Binding-site contacts:
Ligand atom C14 contacts residue GLU113 of chain 1.B at 3.6 Å.
Ligand atom C18 contacts residue GLY121 of chain 1.B at 3.7 Å.
Ligand atom C19 contacts residue TYR191 of chain 1.B at 3.6 Å (hydrophobic).
Ligand atom C13 contacts residue CYS187 of chain 1.B at 3.8 Å (hydrophobic).
Ligand atom C18 contacts residue GLU122 of chain 1.B at 3.8 Å.
Ligand atom C11 contacts residue THR118 of chain 1.B at 3.4 Å.
Ligand atom C15 contacts residue LYS296 of chain 1.B at 1.3 Å.
Ligand atom C12 contacts residue ALA117 of chain 1.B at 3.7 Å (hydrophobic).
Ligand atom C4 contacts residue PHE261 of chain 1.B at 3.8 Å (hydrophobic).
Ligand atom C19 contacts residue ILE189 of chain 1.B at 3.7 Å (hydrophobic).
Ligand atom C5 contacts residue GLU122 of chain 1.B at 3.7 Å.
Ligand atom C3 contacts residue PHE212 of chain 1.B at 3.8 Å (hydrophobic).
Ligand atom C15 contacts residue GLU113 of chain 1.B at 3.7 Å.
Ligand atom C15 contacts residue SER186 of chain 1.B at 4.0 Å.
Ligand atom C2 contacts residue PHE212 of chain 1.B at 3.4 Å (hydrophobic).
Ligand atom C18 contacts residue TRP265 of chain 1.B at 4.0 Å (hydrophobic).
Ligand atom C13 contacts residue ALA117 of chain 1.B at 3.6 Å (hydrophobic).
Ligand atom C10 contacts residue TYR268 of chain 1.B at 3.8 Å (hydrophobic).
Ligand atom C16 contacts residue GLU122 of chain 1.B at 4.0 Å.
Ligand atom C9 contacts residue TYR268 of chain 1.B at 3.6 Å (hydrophobic).
Ligand atom C11 contacts residue TYR268 of chain 1.B at 3.9 Å (hydrophobic).
Ligand atom C10 contacts residue THR118 of chain 1.B at 3.6 Å.
Ligand atom C14 contacts residue CYS187 of chain 1.B at 3.7 Å (hydrophobic).
Ligand atom C20 contacts residue TRP265 of chain 1.B at 4.0 Å (hydrophobic).
Ligand atom C15 contacts residue ALA292 of chain 1.B at 3.4 Å (hydrophobic).
Ligand atom C16 contacts residue MET207 of chain 1.B at 3.7 Å (hydrophobic).
Ligand atom C14 contacts residue LYS296 of chain 1.B at 2.4 Å.
Ligand atom C13 contacts residue LYS296 of chain 1.B at 3.7 Å.
Ligand atom C11 contacts residue CYS187 of chain 1.B at 3.9 Å (hydrophobic).
Ligand atom C19 contacts residue THR118 of chain 1.B at 3.3 Å.
Ligand atom C17 contacts residue ALA269 of chain 1.B at 3.8 Å (hydrophobic).
Ligand atom C8 contacts residue TRP265 of chain 1.B at 3.7 Å (hydrophobic).
Ligand atom C8 contacts residue TYR268 of chain 1.B at 3.6 Å (hydrophobic).
Ligand atom C9 contacts residue THR118 of chain 1.B at 3.6 Å.
Ligand atom C14 contacts residue ALA117 of chain 1.B at 3.6 Å (hydrophobic).
Ligand atom C17 contacts residue TYR268 of chain 1.B at 4.0 Å (hydrophobic).
Ligand atom C20 contacts residue ALA292 of chain 1.B at 3.9 Å (hydrophobic).
Ligand atom C12 contacts residue CYS187 of chain 1.B at 3.1 Å (hydrophobic).
Ligand atom C4 contacts residue GLU122 of chain 1.B at 3.8 Å.
Ligand atom C5 contacts residue TRP265 of chain 1.B at 4.0 Å (hydrophobic).

The protein below binds the small molecule below.
Small molecule (SMILES): CC1=C(/C=C/C(C)=C/C=C/C(C)=C/C=O)C(C)(C)CCC1

Sequence of chain 1.B:
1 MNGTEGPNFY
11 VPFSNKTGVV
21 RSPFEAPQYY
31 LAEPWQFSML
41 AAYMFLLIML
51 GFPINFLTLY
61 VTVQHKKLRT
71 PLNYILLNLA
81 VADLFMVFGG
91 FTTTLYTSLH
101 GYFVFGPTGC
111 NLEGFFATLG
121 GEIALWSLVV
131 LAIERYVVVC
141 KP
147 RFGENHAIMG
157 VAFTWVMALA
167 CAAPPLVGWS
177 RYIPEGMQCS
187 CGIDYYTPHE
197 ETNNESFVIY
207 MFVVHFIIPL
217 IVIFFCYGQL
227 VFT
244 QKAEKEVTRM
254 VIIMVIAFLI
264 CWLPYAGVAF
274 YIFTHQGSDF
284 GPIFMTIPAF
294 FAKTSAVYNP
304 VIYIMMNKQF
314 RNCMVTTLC